Binding-site contacts:
Ligand atom C26 contacts residue ILE116 of chain 1.C at 4.0 Å (hydrophobic).
Ligand atom O21 contacts residue ILE116 of chain 1.C at 3.2 Å.
Ligand atom O21 contacts residue GLY212 of chain 1.C at 3.9 Å.
Ligand atom C13 contacts residue LEU79 of chain 1.C at 3.3 Å (hydrophobic).
Ligand atom C11 contacts residue GLU45 of chain 1.C at 3.0 Å.
Ligand atom O17 contacts residue GLU45 of chain 1.C at 2.5 Å (salt-bridge).
Ligand atom C2 contacts residue PHE96 of chain 1.C at 3.9 Å (hydrophobic).
Ligand atom C5 contacts residue PHE96 of chain 1.C at 3.8 Å (hydrophobic).
Ligand atom C12 contacts residue ARG86 of chain 1.C at 4.0 Å.
Ligand atom O30 contacts residue MET35 of chain 1.C at 2.9 Å.
Ligand atom C25 contacts residue MET35 of chain 1.C at 3.7 Å (hydrophobic).
Ligand atom C25 contacts residue HIS215 of chain 1.C at 3.7 Å.
Ligand atom C5 contacts residue MET80 of chain 1.C at 3.5 Å (hydrophobic).
Ligand atom C24 contacts residue LEU216 of chain 1.C at 3.5 Å (hydrophobic).
Ligand atom C12 contacts residue GLU45 of chain 1.C at 3.1 Å.
Ligand atom C10 contacts residue LEU38 of chain 1.C at 3.9 Å (hydrophobic).
Ligand atom C6 contacts residue LEU120 of chain 1.C at 4.0 Å (hydrophobic).
Ligand atom C3 contacts residue PHE96 of chain 1.C at 3.6 Å (hydrophobic).
Ligand atom C12 contacts residue LEU79 of chain 1.C at 3.9 Å (hydrophobic).
Ligand atom C10 contacts residue ALA42 of chain 1.C at 4.0 Å (hydrophobic).
Ligand atom C13 contacts residue LEU83 of chain 1.C at 3.8 Å (hydrophobic).
Ligand atom C5 contacts residue LEU83 of chain 1.C at 3.6 Å (hydrophobic).
Ligand atom O17 contacts residue ARG86 of chain 1.C at 3.0 Å (salt-bridge).
Ligand atom C6 contacts residue PHE96 of chain 1.C at 4.1 Å (hydrophobic).
Ligand atom C6 contacts residue MET80 of chain 1.C at 3.6 Å (hydrophobic).
Ligand atom C26 contacts residue ILE113 of chain 1.C at 3.9 Å (hydrophobic).
Ligand atom C4 contacts residue PHE96 of chain 1.C at 3.6 Å (hydrophobic).
Ligand atom O17 contacts residue LEU79 of chain 1.C at 3.7 Å.
Ligand atom C20 contacts residue GLY212 of chain 1.C at 4.0 Å.
Ligand atom O30 contacts residue HIS215 of chain 1.C at 3.0 Å (h-bond).
Ligand atom C25 contacts residue LEU216 of chain 1.C at 3.9 Å (hydrophobic).
Ligand atom C11 contacts residue LEU41 of chain 1.C at 3.7 Å (hydrophobic).
Ligand atom C20 contacts residue ILE116 of chain 1.C at 4.0 Å (hydrophobic).
Ligand atom O30 contacts residue LEU216 of chain 1.C at 3.2 Å.
Ligand atom C24 contacts residue MET35 of chain 1.C at 3.9 Å (hydrophobic).
Ligand atom N22 contacts residue ILE116 of chain 1.C at 3.3 Å.
Ligand atom C26 contacts residue HIS215 of chain 1.C at 3.4 Å.
Ligand atom O30 contacts residue MET219 of chain 1.C at 3.6 Å.
Ligand atom C26 contacts residue GLY212 of chain 1.C at 3.8 Å.
Ligand atom N22 contacts residue MET80 of chain 1.C at 3.7 Å.

The protein below binds the small molecule below.
Small molecule (SMILES): Oc1ccc2cc(-c3noc4cc(O)ccc34)ccc2c1

Sequence of chain 1.C:
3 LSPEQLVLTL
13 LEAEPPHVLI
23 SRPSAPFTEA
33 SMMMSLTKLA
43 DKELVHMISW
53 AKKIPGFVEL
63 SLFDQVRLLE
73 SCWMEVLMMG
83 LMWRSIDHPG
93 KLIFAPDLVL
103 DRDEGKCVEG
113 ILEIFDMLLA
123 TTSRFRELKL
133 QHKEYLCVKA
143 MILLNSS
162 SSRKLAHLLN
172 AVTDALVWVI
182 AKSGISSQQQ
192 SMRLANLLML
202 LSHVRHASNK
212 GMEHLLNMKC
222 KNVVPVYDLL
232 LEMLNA